Sequence of chain 1.D:
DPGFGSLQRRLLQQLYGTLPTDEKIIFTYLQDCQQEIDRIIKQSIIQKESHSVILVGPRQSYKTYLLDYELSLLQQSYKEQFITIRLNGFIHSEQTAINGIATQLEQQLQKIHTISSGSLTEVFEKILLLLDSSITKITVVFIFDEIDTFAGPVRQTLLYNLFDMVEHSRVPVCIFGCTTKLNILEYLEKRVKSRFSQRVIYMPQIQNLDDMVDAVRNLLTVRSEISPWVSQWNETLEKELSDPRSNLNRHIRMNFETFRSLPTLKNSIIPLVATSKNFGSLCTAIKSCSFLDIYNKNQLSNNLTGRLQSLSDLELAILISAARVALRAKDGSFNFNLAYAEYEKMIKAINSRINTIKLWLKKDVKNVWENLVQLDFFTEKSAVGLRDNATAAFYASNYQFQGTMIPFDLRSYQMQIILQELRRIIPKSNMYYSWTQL

Binding-site contacts:
Ligand atom O3G contacts residue LYS151 of chain 1.E at 3.4 Å (salt-bridge).
Ligand atom O5' contacts residue TYR110 of chain 1.D at 3.8 Å.
Ligand atom O5' contacts residue TYR107 of chain 1.D at 3.5 Å.
Ligand atom S1G contacts residue ARG104 of chain 1.D at 3.6 Å.
Ligand atom O4' contacts residue TYR107 of chain 1.D at 3.8 Å.
Ligand atom N6 contacts residue ASP113 of chain 1.D at 3.1 Å (salt-bridge).
Ligand atom PB contacts residue GLN105 of chain 1.D at 3.8 Å.
Ligand atom O3B contacts residue GLN105 of chain 1.D at 3.0 Å (h-bond).
Ligand atom O3G contacts residue ARG104 of chain 1.D at 3.3 Å.
Ligand atom O3A contacts residue LYS108 of chain 1.D at 3.8 Å.
Ligand atom N3 contacts residue TYR61 of chain 1.D at 3.4 Å (h-bond).
Ligand atom O2G contacts residue LYS151 of chain 1.E at 3.8 Å.
Ligand atom O2B contacts residue MG1 of chain 1.L at 2.9 Å.
Ligand atom O2B contacts residue THR109 of chain 1.D at 2.9 Å (h-bond).
Ligand atom O1A contacts residue LYS108 of chain 1.D at 3.6 Å.
Ligand atom C4' contacts residue TYR107 of chain 1.D at 3.8 Å (hydrophobic).
Ligand atom O2G contacts residue THR109 of chain 1.D at 3.5 Å (h-bond).
Ligand atom O1A contacts residue TYR107 of chain 1.D at 3.7 Å.
Ligand atom PG contacts residue MG1 of chain 1.L at 3.6 Å.
Ligand atom O3A contacts residue TYR107 of chain 1.D at 3.2 Å (h-bond).
Ligand atom PB contacts residue LYS108 of chain 1.D at 3.8 Å.
Ligand atom C2 contacts residue TYR61 of chain 1.D at 3.7 Å (hydrophobic).
Ligand atom C2 contacts residue GLY62 of chain 1.D at 3.4 Å.
Ligand atom O3A contacts residue SER106 of chain 1.D at 3.4 Å (h-bond).
Ligand atom O2G contacts residue MG1 of chain 1.L at 2.1 Å.
Ligand atom C4 contacts residue TYR110 of chain 1.D at 3.4 Å (hydrophobic).
Ligand atom O1A contacts residue THR109 of chain 1.D at 3.1 Å (h-bond).
Ligand atom C3' contacts residue GLN105 of chain 1.D at 3.4 Å.
Ligand atom N1 contacts residue LYS69 of chain 1.D at 3.7 Å.
Ligand atom S1G contacts residue LYS108 of chain 1.D at 2.7 Å (salt-bridge).
Ligand atom O2A contacts residue GLN105 of chain 1.D at 3.4 Å (h-bond).
Ligand atom O3A contacts residue GLN105 of chain 1.D at 3.3 Å.
Ligand atom O1A contacts residue TYR110 of chain 1.D at 2.7 Å (h-bond).
Ligand atom O3' contacts residue LYS338 of chain 1.D at 3.8 Å.
Ligand atom C2 contacts residue TYR110 of chain 1.D at 3.6 Å (hydrophobic).
Ligand atom N3 contacts residue TYR110 of chain 1.D at 3.3 Å.
Ligand atom C5' contacts residue GLN105 of chain 1.D at 3.8 Å.
Ligand atom O1B contacts residue LYS108 of chain 1.D at 2.7 Å (salt-bridge).
Ligand atom O1B contacts residue SER106 of chain 1.D at 3.5 Å (h-bond).
Ligand atom O1B contacts residue TYR107 of chain 1.D at 3.7 Å.

This protein binds this small molecule.
Small molecule (SMILES): Nc1ncnc2c1ncn2[C@@H]1O[C@H](COP(=O)(O)OP(=O)(O)OP(O)(O)=S)[C@@H](O)[C@H]1O

Sequence of chain 1.E:
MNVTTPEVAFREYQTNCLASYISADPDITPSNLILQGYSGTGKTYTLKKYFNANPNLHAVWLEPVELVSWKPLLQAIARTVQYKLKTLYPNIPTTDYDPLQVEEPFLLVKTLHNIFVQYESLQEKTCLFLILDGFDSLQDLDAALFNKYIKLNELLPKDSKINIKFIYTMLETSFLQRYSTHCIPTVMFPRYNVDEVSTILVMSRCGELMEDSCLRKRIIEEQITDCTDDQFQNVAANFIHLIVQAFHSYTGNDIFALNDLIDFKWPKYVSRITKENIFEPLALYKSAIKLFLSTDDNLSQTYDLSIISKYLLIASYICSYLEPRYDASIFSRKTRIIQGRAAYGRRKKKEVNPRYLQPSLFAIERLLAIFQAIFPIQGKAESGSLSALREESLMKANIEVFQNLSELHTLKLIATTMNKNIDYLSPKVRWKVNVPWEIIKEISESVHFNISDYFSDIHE